Sequence of chain 1.A:
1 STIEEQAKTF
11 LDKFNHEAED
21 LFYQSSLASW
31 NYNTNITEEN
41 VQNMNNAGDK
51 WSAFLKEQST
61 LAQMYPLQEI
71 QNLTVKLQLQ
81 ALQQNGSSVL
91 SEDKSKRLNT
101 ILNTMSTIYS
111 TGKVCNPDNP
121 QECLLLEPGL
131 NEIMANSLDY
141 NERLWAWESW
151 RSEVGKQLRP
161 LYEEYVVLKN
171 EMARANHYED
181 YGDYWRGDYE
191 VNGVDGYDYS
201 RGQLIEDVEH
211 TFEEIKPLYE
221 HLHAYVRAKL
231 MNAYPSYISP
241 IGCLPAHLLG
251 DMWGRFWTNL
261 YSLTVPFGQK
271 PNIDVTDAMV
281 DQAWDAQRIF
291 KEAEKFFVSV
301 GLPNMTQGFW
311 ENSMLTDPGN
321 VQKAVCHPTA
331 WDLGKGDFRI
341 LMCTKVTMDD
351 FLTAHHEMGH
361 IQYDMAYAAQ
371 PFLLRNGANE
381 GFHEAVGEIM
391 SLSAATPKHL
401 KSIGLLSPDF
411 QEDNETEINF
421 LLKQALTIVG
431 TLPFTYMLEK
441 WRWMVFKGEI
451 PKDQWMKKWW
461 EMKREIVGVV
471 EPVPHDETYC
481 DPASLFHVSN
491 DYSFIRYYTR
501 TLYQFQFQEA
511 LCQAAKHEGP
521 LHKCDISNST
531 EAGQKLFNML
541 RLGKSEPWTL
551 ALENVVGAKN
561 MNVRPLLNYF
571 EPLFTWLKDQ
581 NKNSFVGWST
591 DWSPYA

This protein binds this small molecule.
Small molecule (SMILES): CC(=O)N[C@@H]1[C@@H](O)[C@H](O)[C@@H](CO)O[C@H]1O

Binding-site contacts:
Ligand atom C1 contacts residue ASN304 of chain 1.A at 1.4 Å.
Ligand atom O7 contacts residue ASN304 of chain 1.A at 3.0 Å (h-bond).
Ligand atom O5 contacts residue ASN304 of chain 1.A at 2.4 Å (h-bond).
Ligand atom C7 contacts residue MET305 of chain 1.A at 4.2 Å (hydrophobic).
Ligand atom C8 contacts residue MET305 of chain 1.A at 3.7 Å (hydrophobic).
Ligand atom N2 contacts residue MET305 of chain 1.A at 4.5 Å.
Ligand atom C4 contacts residue ASN304 of chain 1.A at 4.2 Å.
Ligand atom C5 contacts residue ASN304 of chain 1.A at 3.7 Å.
Ligand atom C3 contacts residue ASN304 of chain 1.A at 3.8 Å.
Ligand atom C2 contacts residue ASN304 of chain 1.A at 2.5 Å.
Ligand atom C7 contacts residue ASN304 of chain 1.A at 3.1 Å.
Ligand atom N2 contacts residue ASN304 of chain 1.A at 2.9 Å (h-bond).
Ligand atom C8 contacts residue ASN304 of chain 1.A at 4.3 Å.
Ligand atom C8 contacts residue TRP310 of chain 1.A at 4.2 Å (hydrophobic).